Sequence of chain 1.B:
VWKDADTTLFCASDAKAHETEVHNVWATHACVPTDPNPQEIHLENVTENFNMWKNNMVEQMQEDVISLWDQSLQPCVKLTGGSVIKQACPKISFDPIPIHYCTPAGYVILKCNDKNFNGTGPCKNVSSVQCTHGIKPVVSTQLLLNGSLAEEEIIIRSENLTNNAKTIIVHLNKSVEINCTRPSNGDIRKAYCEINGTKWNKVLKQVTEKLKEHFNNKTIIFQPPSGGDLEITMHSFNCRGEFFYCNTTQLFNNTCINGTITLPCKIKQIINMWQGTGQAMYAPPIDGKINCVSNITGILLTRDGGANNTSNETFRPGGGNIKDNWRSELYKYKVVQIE

A protein and the small-molecule ligand that binds it are described below.
Small molecule (SMILES): CC(=O)N[C@@H]1[C@@H](O)[C@H](O)[C@@H](CO)O[C@H]1O

Binding-site contacts:
Ligand atom C4 contacts residue THR120 of chain 1.B at 4.0 Å.
Ligand atom C5 contacts residue ASN118 of chain 1.B at 3.6 Å.
Ligand atom O6 contacts residue PRO122 of chain 1.B at 3.2 Å.
Ligand atom N2 contacts residue THR120 of chain 1.B at 4.5 Å.
Ligand atom C1 contacts residue THR120 of chain 1.B at 3.2 Å.
Ligand atom C3 contacts residue ASN118 of chain 1.B at 3.8 Å.
Ligand atom C8 contacts residue LEU161 of chain 1.B at 4.3 Å (hydrophobic).
Ligand atom O7 contacts residue ASN118 of chain 1.B at 3.0 Å (h-bond).
Ligand atom C4 contacts residue ASN118 of chain 1.B at 4.2 Å.
Ligand atom C3 contacts residue THR120 of chain 1.B at 3.9 Å.
Ligand atom O6 contacts residue GLY121 of chain 1.B at 4.4 Å.
Ligand atom C7 contacts residue ASN118 of chain 1.B at 3.2 Å.
Ligand atom C6 contacts residue PRO122 of chain 1.B at 3.7 Å (hydrophobic).
Ligand atom O5 contacts residue THR120 of chain 1.B at 3.4 Å (h-bond).
Ligand atom C2 contacts residue ASN118 of chain 1.B at 2.5 Å.
Ligand atom C6 contacts residue THR120 of chain 1.B at 4.2 Å.
Ligand atom O4 contacts residue THR120 of chain 1.B at 4.4 Å.
Ligand atom C5 contacts residue THR120 of chain 1.B at 3.2 Å.
Ligand atom C5 contacts residue PRO122 of chain 1.B at 4.4 Å (hydrophobic).
Ligand atom C1 contacts residue ASN118 of chain 1.B at 1.4 Å.
Ligand atom N2 contacts residue ASN118 of chain 1.B at 2.9 Å (h-bond).
Ligand atom C5 contacts residue GLY121 of chain 1.B at 4.2 Å.
Ligand atom C8 contacts residue SER158 of chain 1.B at 4.4 Å.
Ligand atom O5 contacts residue ASN118 of chain 1.B at 2.4 Å (h-bond).
Ligand atom C2 contacts residue THR120 of chain 1.B at 4.0 Å.
Ligand atom C8 contacts residue ASN118 of chain 1.B at 4.4 Å.